The small molecule below binds the protein below.
Small molecule (SMILES): CC(=O)N[C@@H]1[C@@H](O)[C@H](O)[C@@H](CO)O[C@H]1O

Sequence of chain 1.E:
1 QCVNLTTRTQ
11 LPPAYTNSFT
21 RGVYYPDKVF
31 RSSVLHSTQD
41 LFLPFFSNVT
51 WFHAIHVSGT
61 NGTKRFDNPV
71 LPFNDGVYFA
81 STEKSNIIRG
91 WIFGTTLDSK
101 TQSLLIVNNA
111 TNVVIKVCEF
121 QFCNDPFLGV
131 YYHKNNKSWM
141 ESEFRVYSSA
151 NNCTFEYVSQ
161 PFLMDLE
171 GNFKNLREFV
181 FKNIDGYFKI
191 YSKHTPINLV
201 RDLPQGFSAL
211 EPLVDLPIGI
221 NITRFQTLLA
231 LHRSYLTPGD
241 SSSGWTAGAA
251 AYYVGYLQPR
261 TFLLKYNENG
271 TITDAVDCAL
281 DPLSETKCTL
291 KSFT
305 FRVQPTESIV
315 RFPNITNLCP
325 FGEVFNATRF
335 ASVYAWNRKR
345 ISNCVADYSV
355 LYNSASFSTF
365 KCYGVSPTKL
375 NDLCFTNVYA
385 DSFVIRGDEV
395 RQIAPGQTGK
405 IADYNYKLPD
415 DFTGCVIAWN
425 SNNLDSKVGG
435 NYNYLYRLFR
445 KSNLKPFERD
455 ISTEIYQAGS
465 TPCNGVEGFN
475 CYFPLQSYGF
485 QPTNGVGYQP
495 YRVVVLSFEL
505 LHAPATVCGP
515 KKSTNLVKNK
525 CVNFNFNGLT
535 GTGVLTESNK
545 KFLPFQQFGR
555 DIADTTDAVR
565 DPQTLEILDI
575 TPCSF

Binding-site contacts:
Ligand atom N2 contacts residue ASN318 of chain 1.E at 2.8 Å (h-bond).
Ligand atom C3 contacts residue ASN318 of chain 1.E at 3.8 Å.
Ligand atom O3 contacts residue GLN567 of chain 1.E at 4.3 Å.
Ligand atom C7 contacts residue ASN318 of chain 1.E at 3.6 Å.
Ligand atom O7 contacts residue ASN318 of chain 1.E at 4.0 Å.
Ligand atom C1 contacts residue ASN318 of chain 1.E at 1.4 Å.
Ligand atom C2 contacts residue ASN318 of chain 1.E at 2.5 Å.
Ligand atom C4 contacts residue ASN318 of chain 1.E at 4.3 Å.
Ligand atom C8 contacts residue GLN567 of chain 1.E at 4.0 Å.
Ligand atom C7 contacts residue GLN567 of chain 1.E at 3.5 Å.
Ligand atom C5 contacts residue ASN318 of chain 1.E at 3.7 Å.
Ligand atom O7 contacts residue GLN567 of chain 1.E at 2.6 Å (h-bond).
Ligand atom O5 contacts residue ASN318 of chain 1.E at 2.5 Å (h-bond).